A small-molecule ligand and the protein it binds are described below.
Small molecule (SMILES): CC(=O)N[C@@H]1[C@@H](O)[C@H](O)[C@@H](CO)O[C@H]1O

Sequence of chain 3.A:
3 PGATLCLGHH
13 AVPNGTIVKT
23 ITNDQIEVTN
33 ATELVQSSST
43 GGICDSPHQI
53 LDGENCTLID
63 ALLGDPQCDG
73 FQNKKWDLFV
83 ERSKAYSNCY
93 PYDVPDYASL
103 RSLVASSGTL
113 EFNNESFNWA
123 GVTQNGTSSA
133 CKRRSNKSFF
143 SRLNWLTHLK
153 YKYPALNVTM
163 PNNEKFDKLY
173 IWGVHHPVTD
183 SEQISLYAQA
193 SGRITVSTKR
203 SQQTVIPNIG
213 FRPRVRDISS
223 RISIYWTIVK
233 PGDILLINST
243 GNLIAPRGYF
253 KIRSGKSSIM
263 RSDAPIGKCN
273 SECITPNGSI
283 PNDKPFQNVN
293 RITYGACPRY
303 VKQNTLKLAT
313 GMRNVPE

Binding-site contacts:
Ligand atom C1 contacts residue ASN16 of chain 3.A at 1.4 Å.
Ligand atom C4 contacts residue ASN16 of chain 3.A at 4.3 Å.
Ligand atom C7 contacts residue ASN16 of chain 3.A at 4.0 Å.
Ligand atom C8 contacts residue ASN16 of chain 3.A at 4.1 Å.
Ligand atom C5 contacts residue ASN16 of chain 3.A at 3.7 Å.
Ligand atom N2 contacts residue ASN16 of chain 3.A at 2.7 Å (h-bond).
Ligand atom O7 contacts residue ASN32 of chain 3.A at 4.0 Å.
Ligand atom C8 contacts residue THR18 of chain 3.A at 3.2 Å.
Ligand atom C7 contacts residue THR18 of chain 3.A at 4.3 Å.
Ligand atom C2 contacts residue ASN16 of chain 3.A at 2.5 Å.
Ligand atom C3 contacts residue ASN16 of chain 3.A at 3.8 Å.
Ligand atom O5 contacts residue ASN16 of chain 3.A at 2.4 Å (h-bond).